Sequence of chain 1.D:
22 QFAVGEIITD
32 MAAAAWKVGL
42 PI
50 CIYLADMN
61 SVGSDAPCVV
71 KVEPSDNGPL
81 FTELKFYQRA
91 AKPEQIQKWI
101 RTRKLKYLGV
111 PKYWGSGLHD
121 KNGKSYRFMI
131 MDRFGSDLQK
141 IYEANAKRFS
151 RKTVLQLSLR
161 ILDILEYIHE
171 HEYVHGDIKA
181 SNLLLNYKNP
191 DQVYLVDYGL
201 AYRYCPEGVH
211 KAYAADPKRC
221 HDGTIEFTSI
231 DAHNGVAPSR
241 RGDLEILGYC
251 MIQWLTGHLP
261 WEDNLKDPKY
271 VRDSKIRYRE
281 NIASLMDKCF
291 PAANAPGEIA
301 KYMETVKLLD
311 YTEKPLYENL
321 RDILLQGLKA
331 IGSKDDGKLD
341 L

The protein below binds the small molecule below.
Small molecule (SMILES): C#CCN1C(=O)[C@@H](C)N(CC#C)c2nc(Nc3ccc4c(=O)[nH][nH]c4c3)ncc21

Binding-site contacts:
Ligand atom N7 contacts residue ARG133 of chain 1.D at 3.6 Å.
Ligand atom C12 contacts residue ASP132 of chain 1.D at 3.7 Å.
Ligand atom N7 contacts residue PHE134 of chain 1.D at 2.7 Å (h-bond).
Ligand atom C6 contacts residue ASP137 of chain 1.D at 3.8 Å.
Ligand atom C3 contacts residue PHE134 of chain 1.D at 3.2 Å (hydrophobic).
Ligand atom N1 contacts residue GLY135 of chain 1.D at 3.5 Å (h-bond).
Ligand atom C5 contacts residue ILE43 of chain 1.D at 3.6 Å (hydrophobic).
Ligand atom C10 contacts residue LEU184 of chain 1.D at 3.8 Å (hydrophobic).
Ligand atom C11 contacts residue LEU184 of chain 1.D at 3.7 Å (hydrophobic).
Ligand atom C19 contacts residue PHE134 of chain 1.D at 2.9 Å (hydrophobic).
Ligand atom C13 contacts residue ASP132 of chain 1.D at 3.3 Å.
Ligand atom C2 contacts residue ARG133 of chain 1.D at 3.8 Å.
Ligand atom O2 contacts residue ASP197 of chain 1.D at 3.3 Å (salt-bridge).
Ligand atom C16 contacts residue ASP197 of chain 1.D at 3.5 Å.
Ligand atom O2 contacts residue TYR87 of chain 1.D at 2.9 Å (h-bond).
Ligand atom C4 contacts residue ILE43 of chain 1.D at 3.4 Å (hydrophobic).
Ligand atom C20 contacts residue GLY135 of chain 1.D at 3.8 Å.
Ligand atom N5 contacts residue ASP197 of chain 1.D at 3.3 Å (salt-bridge).
Ligand atom O1 contacts residue ILE43 of chain 1.D at 3.4 Å.
Ligand atom N6 contacts residue LYS71 of chain 1.D at 3.8 Å.
Ligand atom C13 contacts residue PHE134 of chain 1.D at 3.8 Å (hydrophobic).
Ligand atom C16 contacts residue VAL196 of chain 1.D at 3.7 Å (hydrophobic).
Ligand atom N5 contacts residue VAL196 of chain 1.D at 3.8 Å.
Ligand atom C12 contacts residue VAL69 of chain 1.D at 3.8 Å (hydrophobic).
Ligand atom N5 contacts residue GLU83 of chain 1.D at 3.5 Å (salt-bridge).
Ligand atom N3 contacts residue LEU184 of chain 1.D at 3.5 Å.
Ligand atom C15 contacts residue VAL196 of chain 1.D at 3.7 Å (hydrophobic).
Ligand atom N4 contacts residue PHE134 of chain 1.D at 3.7 Å.
Ligand atom C2 contacts residue PHE134 of chain 1.D at 3.8 Å (hydrophobic).
Ligand atom N7 contacts residue VAL69 of chain 1.D at 3.8 Å.
Ligand atom C1 contacts residue ARG133 of chain 1.D at 3.3 Å.
Ligand atom N4 contacts residue ASP132 of chain 1.D at 3.2 Å (salt-bridge).
Ligand atom C7 contacts residue ILE51 of chain 1.D at 3.8 Å (hydrophobic).
Ligand atom O2 contacts residue GLU83 of chain 1.D at 2.5 Å (salt-bridge).
Ligand atom N5 contacts residue LYS71 of chain 1.D at 3.2 Å (salt-bridge).
Ligand atom C3 contacts residue GLY135 of chain 1.D at 3.1 Å.
Ligand atom N4 contacts residue VAL69 of chain 1.D at 3.5 Å.
Ligand atom C16 contacts residue GLU83 of chain 1.D at 3.3 Å.
Ligand atom C13 contacts residue MET131 of chain 1.D at 3.6 Å (hydrophobic).
Ligand atom C14 contacts residue MET131 of chain 1.D at 3.6 Å (hydrophobic).